Sequence of chain 2.A:
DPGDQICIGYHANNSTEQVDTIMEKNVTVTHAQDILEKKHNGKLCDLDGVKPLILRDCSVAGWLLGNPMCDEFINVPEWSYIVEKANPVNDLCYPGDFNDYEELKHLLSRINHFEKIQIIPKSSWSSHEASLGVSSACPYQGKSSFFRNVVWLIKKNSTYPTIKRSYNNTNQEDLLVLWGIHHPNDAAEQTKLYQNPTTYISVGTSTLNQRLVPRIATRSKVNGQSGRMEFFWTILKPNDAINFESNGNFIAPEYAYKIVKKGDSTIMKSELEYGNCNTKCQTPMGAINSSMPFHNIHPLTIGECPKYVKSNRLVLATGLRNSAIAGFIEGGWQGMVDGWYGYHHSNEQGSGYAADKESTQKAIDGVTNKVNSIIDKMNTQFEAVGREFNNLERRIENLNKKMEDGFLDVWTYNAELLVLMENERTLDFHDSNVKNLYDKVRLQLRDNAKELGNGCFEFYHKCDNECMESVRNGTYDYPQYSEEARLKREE

A protein and the small-molecule ligand that binds it are described below.
Small molecule (SMILES): CC(=O)N[C@@H]1[C@@H](O)[C@H](O)[C@@H](CO)O[C@H]1O

Binding-site contacts:
Ligand atom C8 contacts residue LYS37 of chain 2.A at 4.1 Å.
Ligand atom C1 contacts residue ASN38 of chain 2.A at 1.5 Å.
Ligand atom O5 contacts residue ASN38 of chain 2.A at 2.4 Å (h-bond).
Ligand atom C4 contacts residue ASN38 of chain 2.A at 4.3 Å.
Ligand atom O7 contacts residue ASN38 of chain 2.A at 4.0 Å.
Ligand atom C2 contacts residue ASN38 of chain 2.A at 2.5 Å.
Ligand atom C3 contacts residue ASN38 of chain 2.A at 3.8 Å.
Ligand atom C7 contacts residue ASN38 of chain 2.A at 3.6 Å.
Ligand atom C5 contacts residue ASN38 of chain 2.A at 3.8 Å.
Ligand atom N2 contacts residue ASN38 of chain 2.A at 2.8 Å (h-bond).
Ligand atom O7 contacts residue LYS37 of chain 2.A at 4.0 Å.